This small molecule binds to this protein.
Small molecule (SMILES): CCc1cc(O)c(Oc2cccnc2C)cc1F

Sequence of chain 3.C:
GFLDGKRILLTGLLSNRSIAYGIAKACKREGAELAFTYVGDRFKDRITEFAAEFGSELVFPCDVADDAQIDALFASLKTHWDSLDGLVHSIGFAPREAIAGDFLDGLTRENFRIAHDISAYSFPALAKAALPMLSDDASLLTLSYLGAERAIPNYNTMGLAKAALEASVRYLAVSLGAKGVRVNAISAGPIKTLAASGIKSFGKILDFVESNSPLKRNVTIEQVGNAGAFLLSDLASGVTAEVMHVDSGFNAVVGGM

Binding-site contacts:
Ligand atom CAN contacts residue MET159 of chain 3.C at 3.8 Å (hydrophobic).
Ligand atom FAQ contacts residue ILE200 of chain 3.C at 4.0 Å.
Ligand atom OAD contacts residue ALA196 of chain 3.C at 3.9 Å.
Ligand atom CAH contacts residue NAD1 of chain 3.H at 3.5 Å.
Ligand atom CAP contacts residue NAD1 of chain 3.H at 3.3 Å.
Ligand atom CAO contacts residue MET159 of chain 3.C at 4.0 Å (hydrophobic).
Ligand atom CAO contacts residue ALA95 of chain 3.C at 3.9 Å (hydrophobic).
Ligand atom OAD contacts residue NAD1 of chain 3.H at 3.0 Å (h-bond).
Ligand atom CAP contacts residue TYR146 of chain 3.C at 3.7 Å (hydrophobic).
Ligand atom FAQ contacts residue NAD1 of chain 3.H at 3.0 Å.
Ligand atom NAK contacts residue GLY93 of chain 3.C at 3.9 Å.
Ligand atom FAQ contacts residue PHE203 of chain 3.C at 3.0 Å.
Ligand atom NAK contacts residue MET159 of chain 3.C at 3.9 Å.
Ligand atom CAE contacts residue NAD1 of chain 3.H at 3.6 Å.
Ligand atom CAL contacts residue NAD1 of chain 3.H at 3.3 Å.
Ligand atom FAQ contacts residue ALA197 of chain 3.C at 3.1 Å.
Ligand atom CAJ contacts residue ILE200 of chain 3.C at 3.8 Å (hydrophobic).
Ligand atom CAM contacts residue NAD1 of chain 3.H at 3.2 Å.
Ligand atom CAH contacts residue TYR156 of chain 3.C at 3.3 Å (hydrophobic).
Ligand atom CAI contacts residue ALA197 of chain 3.C at 4.0 Å (hydrophobic).
Ligand atom CAB contacts residue NAD1 of chain 3.H at 3.4 Å.
Ligand atom CAC contacts residue NAD1 of chain 3.H at 3.5 Å.
Ligand atom CAB contacts residue TYR156 of chain 3.C at 3.5 Å (hydrophobic).
Ligand atom CAF contacts residue NAD1 of chain 3.H at 4.0 Å.
Ligand atom CAG contacts residue NAD1 of chain 3.H at 3.9 Å.
Ligand atom NAK contacts residue PHE94 of chain 3.C at 3.7 Å.
Ligand atom CAH contacts residue TYR146 of chain 3.C at 3.8 Å (hydrophobic).
Ligand atom CAN contacts residue ILE100 of chain 3.C at 3.8 Å (hydrophobic).
Ligand atom CAE contacts residue ALA196 of chain 3.C at 4.0 Å (hydrophobic).
Ligand atom CAF contacts residue MET159 of chain 3.C at 4.0 Å (hydrophobic).
Ligand atom CAO contacts residue ILE100 of chain 3.C at 3.8 Å (hydrophobic).
Ligand atom CAN contacts residue ILE200 of chain 3.C at 3.9 Å (hydrophobic).
Ligand atom OAA contacts residue NAD1 of chain 3.H at 2.5 Å (h-bond).
Ligand atom OAA contacts residue LYS163 of chain 3.C at 3.5 Å.
Ligand atom CAI contacts residue NAD1 of chain 3.H at 3.7 Å.
Ligand atom CAG contacts residue GLY93 of chain 3.C at 3.4 Å.
Ligand atom CAR contacts residue TYR146 of chain 3.C at 3.4 Å (hydrophobic).
Ligand atom CAF contacts residue ALA196 of chain 3.C at 3.7 Å (hydrophobic).
Ligand atom CAG contacts residue ALA196 of chain 3.C at 3.3 Å (hydrophobic).
Ligand atom OAA contacts residue TYR156 of chain 3.C at 2.5 Å (h-bond).